Sequence of chain 6.MA:
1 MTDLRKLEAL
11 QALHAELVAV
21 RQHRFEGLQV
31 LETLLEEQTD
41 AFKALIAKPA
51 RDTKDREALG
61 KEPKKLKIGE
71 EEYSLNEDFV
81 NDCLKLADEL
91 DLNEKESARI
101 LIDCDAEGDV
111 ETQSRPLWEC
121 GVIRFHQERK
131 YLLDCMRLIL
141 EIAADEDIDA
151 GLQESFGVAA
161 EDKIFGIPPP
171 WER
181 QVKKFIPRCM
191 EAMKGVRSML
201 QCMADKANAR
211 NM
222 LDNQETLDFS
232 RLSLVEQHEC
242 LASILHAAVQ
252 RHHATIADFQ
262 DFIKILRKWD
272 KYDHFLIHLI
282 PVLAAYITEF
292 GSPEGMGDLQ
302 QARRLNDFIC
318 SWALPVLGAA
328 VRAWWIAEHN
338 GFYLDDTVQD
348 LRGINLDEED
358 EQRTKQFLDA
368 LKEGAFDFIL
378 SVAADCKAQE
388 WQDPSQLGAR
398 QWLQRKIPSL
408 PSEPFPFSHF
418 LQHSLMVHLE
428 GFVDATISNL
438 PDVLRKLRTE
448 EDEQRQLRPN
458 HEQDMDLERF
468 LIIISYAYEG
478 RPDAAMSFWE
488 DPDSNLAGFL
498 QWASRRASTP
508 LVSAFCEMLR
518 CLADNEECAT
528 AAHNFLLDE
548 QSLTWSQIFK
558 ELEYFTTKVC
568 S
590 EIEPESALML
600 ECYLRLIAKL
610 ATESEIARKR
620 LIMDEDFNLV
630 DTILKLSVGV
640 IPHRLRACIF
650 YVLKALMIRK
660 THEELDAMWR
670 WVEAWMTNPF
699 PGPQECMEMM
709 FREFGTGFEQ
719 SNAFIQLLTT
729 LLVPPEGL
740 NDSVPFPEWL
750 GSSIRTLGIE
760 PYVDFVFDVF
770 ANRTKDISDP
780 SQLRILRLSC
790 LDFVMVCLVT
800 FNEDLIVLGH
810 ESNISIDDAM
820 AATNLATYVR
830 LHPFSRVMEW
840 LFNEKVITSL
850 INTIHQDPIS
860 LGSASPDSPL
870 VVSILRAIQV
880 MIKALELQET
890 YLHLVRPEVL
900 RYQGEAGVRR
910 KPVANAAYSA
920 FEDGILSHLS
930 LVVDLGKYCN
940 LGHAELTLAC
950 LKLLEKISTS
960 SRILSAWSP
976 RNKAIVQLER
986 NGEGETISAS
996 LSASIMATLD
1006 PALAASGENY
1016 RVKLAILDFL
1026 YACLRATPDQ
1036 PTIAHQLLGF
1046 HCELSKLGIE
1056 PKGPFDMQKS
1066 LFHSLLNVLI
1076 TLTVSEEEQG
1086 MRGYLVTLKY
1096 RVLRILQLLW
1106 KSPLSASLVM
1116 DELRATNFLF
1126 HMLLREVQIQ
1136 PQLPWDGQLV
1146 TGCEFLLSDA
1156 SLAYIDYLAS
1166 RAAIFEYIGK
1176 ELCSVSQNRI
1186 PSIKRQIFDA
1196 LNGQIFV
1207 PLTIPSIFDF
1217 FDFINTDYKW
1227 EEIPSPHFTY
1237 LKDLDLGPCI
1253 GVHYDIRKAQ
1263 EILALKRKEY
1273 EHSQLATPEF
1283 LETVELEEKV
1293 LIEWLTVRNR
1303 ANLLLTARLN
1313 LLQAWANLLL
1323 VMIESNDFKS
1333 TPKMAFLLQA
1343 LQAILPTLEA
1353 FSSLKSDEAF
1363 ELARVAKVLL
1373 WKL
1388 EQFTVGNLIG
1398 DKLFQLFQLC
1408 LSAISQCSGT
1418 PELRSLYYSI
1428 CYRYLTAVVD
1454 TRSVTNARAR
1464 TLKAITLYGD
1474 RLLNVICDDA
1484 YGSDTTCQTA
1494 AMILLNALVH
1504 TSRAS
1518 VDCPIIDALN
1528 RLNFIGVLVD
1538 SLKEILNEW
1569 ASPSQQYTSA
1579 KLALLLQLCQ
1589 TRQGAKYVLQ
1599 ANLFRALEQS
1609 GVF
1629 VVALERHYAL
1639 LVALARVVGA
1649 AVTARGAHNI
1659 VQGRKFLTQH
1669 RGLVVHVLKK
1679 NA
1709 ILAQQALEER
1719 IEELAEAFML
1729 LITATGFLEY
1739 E

Binding-site contacts:
Ligand atom CD2 contacts residue PHE1125 of chain 6.MA at 4.2 Å (hydrophobic).
Ligand atom CD1 contacts residue THR1121 of chain 6.MA at 3.0 Å.
Ligand atom CG1 contacts residue TYR141 of chain 6.PB at 3.8 Å (hydrophobic).
Ligand atom CZ contacts residue ASN1072 of chain 6.MA at 3.5 Å.
Ligand atom CG contacts residue HIS1126 of chain 6.MA at 4.3 Å.
Ligand atom CD2 contacts residue THR1121 of chain 6.MA at 4.3 Å.
Ligand atom OH contacts residue GLN1063 of chain 6.MA at 3.7 Å.
Ligand atom CD1 contacts residue ASN1122 of chain 6.MA at 4.3 Å.
Ligand atom CB contacts residue THR1121 of chain 6.MA at 3.3 Å.
Ligand atom CD2 contacts residue LEU1129 of chain 6.MA at 4.2 Å (hydrophobic).
Ligand atom CE1 contacts residue ASN1072 of chain 6.MA at 3.3 Å.
Ligand atom CD2 contacts residue ALA1120 of chain 6.MA at 3.5 Å (hydrophobic).
Ligand atom CD2 contacts residue GLN1063 of chain 6.MA at 3.6 Å.
Ligand atom OH contacts residue ASP182 of chain 6.KB at 3.3 Å (salt-bridge).
Ligand atom O contacts residue GLN1063 of chain 6.MA at 2.9 Å (h-bond).
Ligand atom CG contacts residue ASN1072 of chain 6.MA at 4.2 Å.
Ligand atom C contacts residue VAL1202 of chain 6.MA at 4.2 Å (hydrophobic).
Ligand atom CE2 contacts residue GLN1063 of chain 6.MA at 3.3 Å.
Ligand atom OH contacts residue GLU183 of chain 6.KB at 4.0 Å.
Ligand atom CE1 contacts residue THR1121 of chain 6.MA at 3.9 Å.
Ligand atom CZ contacts residue ASP182 of chain 6.KB at 4.0 Å.
Ligand atom CE2 contacts residue ASP182 of chain 6.KB at 4.1 Å.
Ligand atom CG2 contacts residue GLN1063 of chain 6.MA at 3.3 Å.
Ligand atom CD1 contacts residue PHE1125 of chain 6.MA at 3.6 Å (hydrophobic).
Ligand atom CD1 contacts residue GLN1063 of chain 6.MA at 3.8 Å.
Ligand atom C contacts residue GLN1063 of chain 6.MA at 3.9 Å.
Ligand atom OH contacts residue HIS1068 of chain 6.MA at 3.8 Å.
Ligand atom O contacts residue HIS1126 of chain 6.MA at 3.3 Å (h-bond).
Ligand atom CG contacts residue THR1121 of chain 6.MA at 3.3 Å.
Ligand atom CD1 contacts residue ASN1072 of chain 6.MA at 4.0 Å.
Ligand atom OH contacts residue ASN1072 of chain 6.MA at 3.1 Å (h-bond).
Ligand atom O contacts residue THR1121 of chain 6.MA at 4.0 Å.
Ligand atom O contacts residue VAL1202 of chain 6.MA at 3.2 Å.
Ligand atom CD1 contacts residue TYR141 of chain 6.PB at 3.4 Å (hydrophobic).
Ligand atom CA contacts residue GLN1063 of chain 6.MA at 4.3 Å.
Ligand atom C contacts residue HIS1126 of chain 6.MA at 4.0 Å.
Ligand atom CD2 contacts residue HIS1126 of chain 6.MA at 3.4 Å.
Ligand atom SD contacts residue ASN1072 of chain 6.MA at 3.7 Å.
Ligand atom CD2 contacts residue THR1121 of chain 6.MA at 4.0 Å.
Ligand atom CZ contacts residue GLN1063 of chain 6.MA at 4.1 Å.

Sequence of chain 6.KB:
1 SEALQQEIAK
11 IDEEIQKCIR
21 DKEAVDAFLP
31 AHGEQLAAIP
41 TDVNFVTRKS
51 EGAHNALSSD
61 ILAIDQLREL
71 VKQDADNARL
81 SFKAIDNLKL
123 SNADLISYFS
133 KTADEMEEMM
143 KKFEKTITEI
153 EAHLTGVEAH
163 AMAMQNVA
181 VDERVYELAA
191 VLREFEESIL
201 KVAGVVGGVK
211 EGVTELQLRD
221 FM

Sequence of chain 6.PB:
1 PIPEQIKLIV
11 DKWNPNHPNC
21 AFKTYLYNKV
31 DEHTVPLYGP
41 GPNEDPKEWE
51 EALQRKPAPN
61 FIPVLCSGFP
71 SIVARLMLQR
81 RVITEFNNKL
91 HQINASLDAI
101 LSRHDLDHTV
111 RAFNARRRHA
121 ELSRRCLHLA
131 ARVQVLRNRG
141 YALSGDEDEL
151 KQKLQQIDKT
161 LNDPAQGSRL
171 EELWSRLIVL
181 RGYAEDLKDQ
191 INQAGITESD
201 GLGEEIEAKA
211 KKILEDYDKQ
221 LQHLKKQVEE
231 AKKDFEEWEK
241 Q

This small molecule binds to this protein.
Small molecule (SMILES): CC[C@H](C)[C@H](N)C(=O)N[C@@H](CC(C)C)C(=O)N1CCC[C@H]1C(=O)N[C@@H](CCSC)C(=O)N[C@@H](Cc1ccc(O)cc1)C(=O)N[C@@H](CCCCN)C(=O)N[C@@H](CC(C)C)C(=O)N[C@@H](CO)C(=O)N1CCC[C@H]1C=O